Binding-site contacts:
Ligand atom C6 contacts residue GLN95 of chain 1.F at 3.6 Å.
Ligand atom C3 contacts residue LEU71 of chain 1.F at 3.6 Å (hydrophobic).
Ligand atom C4 contacts residue TRP96 of chain 1.F at 3.4 Å (hydrophobic).
Ligand atom O7 contacts residue GLY102 of chain 1.F at 2.7 Å (h-bond).
Ligand atom C6 contacts residue ASN74 of chain 1.F at 3.4 Å.
Ligand atom C7 contacts residue LEU71 of chain 1.F at 3.6 Å (hydrophobic).
Ligand atom O2 contacts residue EDO1 of chain 1.OA at 2.7 Å (h-bond).
Ligand atom O4 contacts residue GLN95 of chain 1.F at 3.0 Å (h-bond).
Ligand atom C7 contacts residue GLY102 of chain 1.F at 3.5 Å.
Ligand atom O7 contacts residue SER73 of chain 1.F at 3.4 Å.
Ligand atom N2 contacts residue LEU71 of chain 1.F at 2.9 Å (h-bond).
Ligand atom O5 contacts residue TRP96 of chain 1.F at 3.7 Å.
Ligand atom O7 contacts residue THR98 of chain 1.F at 3.7 Å.
Ligand atom C8 contacts residue THR98 of chain 1.F at 3.6 Å.
Ligand atom C5 contacts residue TRP96 of chain 1.F at 3.3 Å (hydrophobic).
Ligand atom O1 contacts residue TRP72 of chain 1.F at 3.6 Å.
Ligand atom C1 contacts residue EDO1 of chain 1.OA at 3.5 Å.
Ligand atom O6 contacts residue THR98 of chain 1.F at 2.9 Å (h-bond).
Ligand atom O3 contacts residue THR98 of chain 1.F at 2.7 Å (h-bond).
Ligand atom O3 contacts residue ASN74 of chain 1.F at 3.6 Å.
Ligand atom C6 contacts residue ARG97 of chain 1.F at 3.6 Å.
Ligand atom O7 contacts residue ASN74 of chain 1.F at 2.9 Å (h-bond).
Ligand atom C4 contacts residue GLN95 of chain 1.F at 3.7 Å.
Ligand atom C8 contacts residue GLY102 of chain 1.F at 3.6 Å.
Ligand atom C6 contacts residue TRP96 of chain 1.F at 3.5 Å (hydrophobic).
Ligand atom O4 contacts residue TRP96 of chain 1.F at 3.0 Å (h-bond).
Ligand atom C7 contacts residue THR98 of chain 1.F at 3.4 Å.
Ligand atom O7 contacts residue GLU101 of chain 1.F at 3.6 Å.
Ligand atom C2 contacts residue EDO1 of chain 1.OA at 3.5 Å.
Ligand atom C6 contacts residue GLY94 of chain 1.F at 3.4 Å.
Ligand atom C5 contacts residue GLN95 of chain 1.F at 3.6 Å.
Ligand atom C8 contacts residue LEU71 of chain 1.F at 3.5 Å (hydrophobic).
Ligand atom N2 contacts residue THR98 of chain 1.F at 3.4 Å (h-bond).
Ligand atom C3 contacts residue TRP96 of chain 1.F at 3.0 Å (hydrophobic).
Ligand atom O4 contacts residue GLN95 of chain 1.F at 2.7 Å (h-bond).
Ligand atom C1 contacts residue TRP96 of chain 1.F at 3.5 Å (hydrophobic).
Ligand atom O6 contacts residue ARG97 of chain 1.F at 3.7 Å.
Ligand atom O5 contacts residue TRP96 of chain 1.F at 3.3 Å.
Ligand atom O3 contacts residue TRP96 of chain 1.F at 3.5 Å.
Ligand atom C5 contacts residue TRP72 of chain 1.F at 3.6 Å (hydrophobic).

The small molecule below binds the protein below.
Small molecule (SMILES): CC(=O)N[C@@H]1[C@@H](O)[C@H](O[C@@H]2O[C@H](CO)[C@@H](O[C@@H]3O[C@H](CO[C@H]4O[C@H](CO)[C@@H](O)[C@H](O)[C@@H]4O)[C@@H](O)[C@H](O[C@H]4O[C@H](CO)[C@@H](O)[C@H](O)[C@@H]4O)[C@@H]3O)[C@H](O)[C@H]2NC(C)=O)[C@@H](CO)O[C@H]1O

Sequence of chain 1.F:
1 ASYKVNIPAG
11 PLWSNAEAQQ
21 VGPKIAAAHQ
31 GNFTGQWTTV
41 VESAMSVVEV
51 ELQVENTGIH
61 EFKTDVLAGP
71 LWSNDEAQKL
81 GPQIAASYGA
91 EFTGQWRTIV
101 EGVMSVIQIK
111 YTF